Sequence of chain 1.C:
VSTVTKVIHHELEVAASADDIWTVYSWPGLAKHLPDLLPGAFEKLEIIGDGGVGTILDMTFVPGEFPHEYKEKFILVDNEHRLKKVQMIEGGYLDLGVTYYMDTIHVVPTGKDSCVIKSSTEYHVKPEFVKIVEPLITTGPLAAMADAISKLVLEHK

A small-molecule ligand and the protein it binds are described below.
Small molecule (SMILES): COc1ccc(CCNCCc2ccc(O)c(O)c2)cc1

Binding-site contacts:
Ligand atom O16 contacts residue LEU37 of chain 1.C at 4.0 Å.
Ligand atom C08 contacts residue TYR77 of chain 1.C at 3.9 Å (hydrophobic).
Ligand atom O02 contacts residue LEU45 of chain 1.C at 3.2 Å.
Ligand atom C20 contacts residue TYR77 of chain 1.C at 3.4 Å (hydrophobic).
Ligand atom C08 contacts residue ASP110 of chain 1.C at 4.0 Å.
Ligand atom C04 contacts residue PRO148 of chain 1.C at 4.0 Å (hydrophobic).
Ligand atom C11 contacts residue LEU149 of chain 1.C at 3.8 Å (hydrophobic).
Ligand atom O19 contacts residue LYS91 of chain 1.C at 2.3 Å (salt-bridge).
Ligand atom N09 contacts residue GLU79 of chain 1.C at 3.7 Å.
Ligand atom C08 contacts residue GLU79 of chain 1.C at 3.4 Å.
Ligand atom C07 contacts residue PRO148 of chain 1.C at 3.9 Å (hydrophobic).
Ligand atom C12 contacts residue MET152 of chain 1.C at 3.9 Å (hydrophobic).
Ligand atom C17 contacts residue PHE81 of chain 1.C at 4.0 Å (hydrophobic).
Ligand atom C05 contacts residue PRO148 of chain 1.C at 3.9 Å (hydrophobic).
Ligand atom O16 contacts residue LEU41 of chain 1.C at 3.7 Å.
Ligand atom C17 contacts residue LEU41 of chain 1.C at 3.7 Å (hydrophobic).
Ligand atom O19 contacts residue PHE81 of chain 1.C at 4.1 Å.
Ligand atom C10 contacts residue GLU79 of chain 1.C at 3.8 Å.
Ligand atom C17 contacts residue LEU64 of chain 1.C at 3.9 Å (hydrophobic).
Ligand atom C20 contacts residue MET66 of chain 1.C at 4.0 Å (hydrophobic).
Ligand atom O19 contacts residue LEU37 of chain 1.C at 3.7 Å.
Ligand atom O16 contacts residue ALA38 of chain 1.C at 4.0 Å.
Ligand atom C14 contacts residue PHE81 of chain 1.C at 3.9 Å (hydrophobic).
Ligand atom C04 contacts residue MET152 of chain 1.C at 3.9 Å (hydrophobic).
Ligand atom O16 contacts residue PHE81 of chain 1.C at 3.3 Å.
Ligand atom C13 contacts residue VAL93 of chain 1.C at 3.8 Å (hydrophobic).
Ligand atom C10 contacts residue VAL93 of chain 1.C at 4.0 Å (hydrophobic).
Ligand atom C07 contacts residue TYR77 of chain 1.C at 3.8 Å (hydrophobic).
Ligand atom C15 contacts residue PHE81 of chain 1.C at 3.6 Å (hydrophobic).
Ligand atom C06 contacts residue PRO148 of chain 1.C at 4.0 Å (hydrophobic).
Ligand atom C06 contacts residue TYR77 of chain 1.C at 4.1 Å (hydrophobic).
Ligand atom C10 contacts residue ASP110 of chain 1.C at 3.4 Å.
Ligand atom C21 contacts residue MET66 of chain 1.C at 4.0 Å (hydrophobic).
Ligand atom C13 contacts residue MET152 of chain 1.C at 3.7 Å (hydrophobic).
Ligand atom C01 contacts residue LEU45 of chain 1.C at 3.6 Å (hydrophobic).
Ligand atom C14 contacts residue LYS91 of chain 1.C at 3.5 Å.
Ligand atom C15 contacts residue LEU41 of chain 1.C at 4.0 Å (hydrophobic).
Ligand atom C14 contacts residue MET152 of chain 1.C at 4.0 Å (hydrophobic).
Ligand atom C12 contacts residue VAL93 of chain 1.C at 4.0 Å (hydrophobic).
Ligand atom C01 contacts residue PHE49 of chain 1.C at 3.1 Å (hydrophobic).